Sequence of chain 3.A:
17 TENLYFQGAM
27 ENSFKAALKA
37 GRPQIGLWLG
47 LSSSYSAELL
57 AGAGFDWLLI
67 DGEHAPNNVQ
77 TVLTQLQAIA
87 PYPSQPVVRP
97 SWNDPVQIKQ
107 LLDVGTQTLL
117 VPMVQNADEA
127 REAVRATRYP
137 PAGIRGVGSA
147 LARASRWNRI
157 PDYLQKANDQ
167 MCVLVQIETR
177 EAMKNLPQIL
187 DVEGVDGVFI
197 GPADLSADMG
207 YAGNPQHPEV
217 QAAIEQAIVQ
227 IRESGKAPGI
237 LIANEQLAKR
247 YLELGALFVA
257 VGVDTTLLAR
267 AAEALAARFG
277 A

The small molecule below binds the protein below.
Small molecule (SMILES): NC(=O)C(=O)O

Binding-site contacts:
Ligand atom O1 contacts residue ARG95 of chain 3.A at 3.0 Å (salt-bridge).
Ligand atom N1 contacts residue ARG95 of chain 3.A at 4.3 Å.
Ligand atom O1 contacts residue MG1 of chain 3.C at 2.2 Å.
Ligand atom O1 contacts residue ASP200 of chain 3.A at 4.3 Å.
Ligand atom N1 contacts residue MG1 of chain 3.C at 4.2 Å.
Ligand atom O2 contacts residue GLY197 of chain 3.A at 3.4 Å.
Ligand atom O1 contacts residue PHE195 of chain 3.A at 4.2 Å.
Ligand atom N1 contacts residue PHE195 of chain 3.A at 3.7 Å.
Ligand atom C2 contacts residue ASP200 of chain 3.A at 4.0 Å.
Ligand atom O2 contacts residue MG1 of chain 3.C at 2.3 Å.
Ligand atom O2 contacts residue ALA199 of chain 3.A at 3.8 Å.
Ligand atom O3 contacts residue GLY197 of chain 3.A at 3.5 Å.
Ligand atom C2 contacts residue ALA199 of chain 3.A at 3.9 Å (hydrophobic).
Ligand atom O1 contacts residue GLY197 of chain 3.A at 4.1 Å.
Ligand atom O2 contacts residue GLU174 of chain 3.A at 3.6 Å (salt-bridge).
Ligand atom O3 contacts residue ASP200 of chain 3.A at 4.2 Å.
Ligand atom C1 contacts residue PHE195 of chain 3.A at 4.1 Å (hydrophobic).
Ligand atom O1 contacts residue GLN172 of chain 3.A at 3.0 Å (h-bond).
Ligand atom C2 contacts residue GLU174 of chain 3.A at 4.3 Å.
Ligand atom O2 contacts residue ASP200 of chain 3.A at 3.1 Å (salt-bridge).
Ligand atom C1 contacts residue GLN172 of chain 3.A at 4.0 Å.
Ligand atom O1 contacts residue GLU174 of chain 3.A at 3.5 Å (salt-bridge).
Ligand atom O3 contacts residue ALA199 of chain 3.A at 3.1 Å (h-bond).
Ligand atom C1 contacts residue GLY197 of chain 3.A at 3.7 Å.
Ligand atom O3 contacts residue MG1 of chain 3.C at 4.2 Å.
Ligand atom C2 contacts residue GLY197 of chain 3.A at 3.3 Å.
Ligand atom N1 contacts residue GLY197 of chain 3.A at 4.2 Å.
Ligand atom N1 contacts residue LEU237 of chain 3.A at 3.6 Å.
Ligand atom O3 contacts residue PRO198 of chain 3.A at 3.3 Å.
Ligand atom C1 contacts residue MG1 of chain 3.C at 2.9 Å.
Ligand atom C1 contacts residue GLU174 of chain 3.A at 4.3 Å.
Ligand atom C2 contacts residue PRO198 of chain 3.A at 3.9 Å (hydrophobic).
Ligand atom O2 contacts residue PRO198 of chain 3.A at 4.1 Å.
Ligand atom N1 contacts residue TRP44 of chain 3.A at 4.3 Å.
Ligand atom O2 contacts residue VAL143 of chain 2.A at 4.3 Å.
Ligand atom C2 contacts residue MG1 of chain 3.C at 3.0 Å.
Ligand atom C1 contacts residue ARG95 of chain 3.A at 4.0 Å.

Sequence of chain 2.A:
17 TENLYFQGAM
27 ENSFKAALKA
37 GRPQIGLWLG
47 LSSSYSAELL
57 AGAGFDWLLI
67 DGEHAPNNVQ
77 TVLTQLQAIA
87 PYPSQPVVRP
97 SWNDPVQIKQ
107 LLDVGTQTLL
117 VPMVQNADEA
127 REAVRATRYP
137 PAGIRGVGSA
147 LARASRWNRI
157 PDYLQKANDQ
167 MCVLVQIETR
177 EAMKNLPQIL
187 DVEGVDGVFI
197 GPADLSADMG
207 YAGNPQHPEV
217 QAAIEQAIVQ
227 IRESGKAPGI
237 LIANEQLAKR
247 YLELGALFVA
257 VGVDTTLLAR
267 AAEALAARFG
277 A